Binding-site contacts:
Ligand atom O9 contacts residue GLN278 of chain 32.C at 3.9 Å.
Ligand atom C6 contacts residue LYS68 of chain 32.C at 4.2 Å.
Ligand atom O1A contacts residue LYS68 of chain 32.C at 2.8 Å.
Ligand atom O1A contacts residue ASN272 of chain 32.C at 3.6 Å (h-bond).
Ligand atom C7 contacts residue GLN278 of chain 32.C at 3.8 Å.
Ligand atom C1 contacts residue ASN272 of chain 32.C at 4.1 Å.
Ligand atom O9 contacts residue LEU67 of chain 32.C at 3.4 Å.
Ligand atom C11 contacts residue GLN278 of chain 32.C at 3.5 Å.
Ligand atom C1 contacts residue SER274 of chain 32.C at 4.1 Å.
Ligand atom C10 contacts residue ASN272 of chain 32.C at 3.9 Å.
Ligand atom O10 contacts residue PHE75 of chain 32.D at 3.8 Å.
Ligand atom C1 contacts residue THR276 of chain 32.C at 3.2 Å.
Ligand atom C10 contacts residue GLN278 of chain 32.C at 4.0 Å.
Ligand atom O9 contacts residue LYS68 of chain 32.C at 2.9 Å (salt-bridge).
Ligand atom O8 contacts residue LYS68 of chain 32.C at 3.4 Å.
Ligand atom C11 contacts residue PHE65 of chain 32.C at 3.4 Å (hydrophobic).
Ligand atom C9 contacts residue LEU67 of chain 32.C at 4.1 Å (hydrophobic).
Ligand atom C11 contacts residue PHE75 of chain 32.D at 3.3 Å (hydrophobic).
Ligand atom C11 contacts residue THR276 of chain 32.C at 3.3 Å.
Ligand atom C8 contacts residue GLN278 of chain 32.C at 3.6 Å.
Ligand atom O7 contacts residue LEU62 of chain 32.C at 4.0 Å.
Ligand atom C6 contacts residue ASN272 of chain 32.C at 3.7 Å.
Ligand atom O1A contacts residue THR276 of chain 32.C at 2.3 Å (h-bond).
Ligand atom O1B contacts residue LYS68 of chain 32.C at 3.9 Å.
Ligand atom O8 contacts residue THR276 of chain 32.C at 3.6 Å.
Ligand atom N5 contacts residue ASN272 of chain 32.C at 3.2 Å (h-bond).
Ligand atom O1B contacts residue SER274 of chain 32.C at 2.9 Å (h-bond).
Ligand atom C5 contacts residue ASN272 of chain 32.C at 4.2 Å.
Ligand atom O8 contacts residue ASN272 of chain 32.C at 3.4 Å (h-bond).
Ligand atom C11 contacts residue SER274 of chain 32.C at 4.1 Å.
Ligand atom O1B contacts residue THR276 of chain 32.C at 3.5 Å (h-bond).
Ligand atom C11 contacts residue PHE270 of chain 32.C at 3.8 Å (hydrophobic).
Ligand atom C10 contacts residue PHE75 of chain 32.D at 4.1 Å (hydrophobic).
Ligand atom C9 contacts residue LYS68 of chain 32.C at 3.8 Å.
Ligand atom C11 contacts residue ASN272 of chain 32.C at 3.6 Å.
Ligand atom C1 contacts residue LYS68 of chain 32.C at 3.6 Å.
Ligand atom C9 contacts residue GLN278 of chain 32.C at 3.1 Å.
Ligand atom O8 contacts residue GLN278 of chain 32.C at 3.4 Å (h-bond).
Ligand atom C11 contacts residue HIS138 of chain 32.B at 3.1 Å.
Ligand atom N5 contacts residue GLN278 of chain 32.C at 3.7 Å.

Sequence of chain 32.D:
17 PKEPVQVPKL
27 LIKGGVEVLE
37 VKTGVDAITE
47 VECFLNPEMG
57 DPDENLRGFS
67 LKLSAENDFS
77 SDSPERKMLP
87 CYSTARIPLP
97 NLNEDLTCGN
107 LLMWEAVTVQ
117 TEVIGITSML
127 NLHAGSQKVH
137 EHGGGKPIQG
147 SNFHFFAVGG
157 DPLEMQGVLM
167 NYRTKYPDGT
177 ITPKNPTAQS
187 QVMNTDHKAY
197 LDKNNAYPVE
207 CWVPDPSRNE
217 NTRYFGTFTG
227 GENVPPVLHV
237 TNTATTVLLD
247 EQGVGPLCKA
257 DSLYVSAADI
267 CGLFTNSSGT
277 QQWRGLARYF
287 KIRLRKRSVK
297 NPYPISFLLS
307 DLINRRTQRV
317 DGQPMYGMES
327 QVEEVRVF

Sequence of chain 32.C:
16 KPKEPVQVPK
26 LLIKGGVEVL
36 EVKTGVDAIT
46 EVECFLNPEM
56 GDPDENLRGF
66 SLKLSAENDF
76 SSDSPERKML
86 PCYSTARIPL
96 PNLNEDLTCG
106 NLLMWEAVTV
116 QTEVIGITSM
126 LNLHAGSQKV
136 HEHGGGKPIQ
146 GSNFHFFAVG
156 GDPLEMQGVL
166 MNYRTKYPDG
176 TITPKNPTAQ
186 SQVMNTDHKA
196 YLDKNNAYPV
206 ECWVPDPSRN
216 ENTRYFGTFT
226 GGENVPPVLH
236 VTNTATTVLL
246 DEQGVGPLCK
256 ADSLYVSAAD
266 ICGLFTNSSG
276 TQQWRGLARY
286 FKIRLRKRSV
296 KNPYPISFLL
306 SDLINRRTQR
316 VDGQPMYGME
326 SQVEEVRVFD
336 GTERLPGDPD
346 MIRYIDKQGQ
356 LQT

Sequence of chain 32.B:
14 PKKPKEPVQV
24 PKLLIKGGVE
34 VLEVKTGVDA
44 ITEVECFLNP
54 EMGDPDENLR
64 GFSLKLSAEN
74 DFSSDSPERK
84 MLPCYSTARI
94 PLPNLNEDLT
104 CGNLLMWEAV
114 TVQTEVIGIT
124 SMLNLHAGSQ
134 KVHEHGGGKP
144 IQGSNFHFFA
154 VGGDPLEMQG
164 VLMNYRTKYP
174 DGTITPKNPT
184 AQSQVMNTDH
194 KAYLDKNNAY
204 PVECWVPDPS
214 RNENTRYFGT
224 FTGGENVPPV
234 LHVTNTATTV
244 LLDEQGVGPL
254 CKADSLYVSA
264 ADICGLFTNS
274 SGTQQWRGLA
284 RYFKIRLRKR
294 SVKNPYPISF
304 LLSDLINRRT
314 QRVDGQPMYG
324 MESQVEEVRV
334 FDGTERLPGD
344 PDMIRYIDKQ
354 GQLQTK

A protein and the small-molecule ligand that binds it are described below.
Small molecule (SMILES): CC(=O)N[C@H]1[C@H]([C@H](O)[C@H](O)CO)O[C@@](O[C@H](CO)[C@@H](O)[C@@H]2O[C@@H](C(=O)O)C[C@H](O)[C@H]2NC(C)=O)(C(=O)O)C[C@@H]1O